A protein and the small-molecule ligand that binds it are described below.
Small molecule (SMILES): CNS(=O)(=O)Nc1cccc(-n2c(=O)n(C3CC3)c(=O)c3c(Nc4ccc(I)cc4F)n(C)c(=O)c(C)c32)c1

Sequence of chain 1.A:
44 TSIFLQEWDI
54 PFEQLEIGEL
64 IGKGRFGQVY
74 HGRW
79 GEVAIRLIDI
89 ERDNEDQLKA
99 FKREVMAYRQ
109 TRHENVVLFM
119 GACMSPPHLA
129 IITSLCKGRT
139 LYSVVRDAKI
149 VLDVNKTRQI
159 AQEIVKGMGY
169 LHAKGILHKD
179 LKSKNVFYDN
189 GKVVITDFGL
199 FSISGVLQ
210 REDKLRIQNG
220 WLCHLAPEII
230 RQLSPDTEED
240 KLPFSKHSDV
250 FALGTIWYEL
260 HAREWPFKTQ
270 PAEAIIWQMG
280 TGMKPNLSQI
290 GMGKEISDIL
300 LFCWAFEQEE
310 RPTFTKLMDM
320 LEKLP

Binding-site contacts:
Ligand atom I28 contacts residue LEU109 of chain 1.B at 3.8 Å.
Ligand atom F31 contacts residue ASP199 of chain 1.B at 2.6 Å.
Ligand atom N23 contacts residue ILE132 of chain 1.B at 3.3 Å.
Ligand atom C16 contacts residue LYS88 of chain 1.B at 3.1 Å.
Ligand atom C33 contacts residue VAL202 of chain 1.B at 3.5 Å (hydrophobic).
Ligand atom C18 contacts residue ANP1 of chain 1.E at 3.2 Å.
Ligand atom C10 contacts residue ASP181 of chain 1.B at 3.6 Å.
Ligand atom C30 contacts residue ASP199 of chain 1.B at 3.1 Å.
Ligand atom O35 contacts residue VAL202 of chain 1.B at 3.0 Å (h-bond).
Ligand atom C29 contacts residue ASP199 of chain 1.B at 3.4 Å.
Ligand atom C16 contacts residue ASP199 of chain 1.B at 3.6 Å.
Ligand atom N32 contacts residue LEU206 of chain 1.B at 3.6 Å.
Ligand atom O14 contacts residue ASP181 of chain 1.B at 3.3 Å (salt-bridge).
Ligand atom C30 contacts residue ILE132 of chain 1.B at 3.8 Å (hydrophobic).
Ligand atom C26 contacts residue LEU109 of chain 1.B at 3.3 Å (hydrophobic).
Ligand atom F31 contacts residue LYS88 of chain 1.B at 3.4 Å.
Ligand atom C09 contacts residue ARG180 of chain 1.B at 3.7 Å.
Ligand atom O05 contacts residue PRO270 of chain 1.A at 3.2 Å.
Ligand atom C22 contacts residue LEU206 of chain 1.B at 3.7 Å (hydrophobic).
Ligand atom O35 contacts residue GLY201 of chain 1.B at 3.6 Å.
Ligand atom O35 contacts residue PHE200 of chain 1.B at 3.6 Å.
Ligand atom C33 contacts residue LEU106 of chain 1.B at 3.5 Å (hydrophobic).
Ligand atom O04 contacts residue ARG225 of chain 1.B at 3.2 Å (salt-bridge).
Ligand atom C33 contacts residue LEU206 of chain 1.B at 3.7 Å (hydrophobic).
Ligand atom O20 contacts residue LYS88 of chain 1.B at 3.5 Å (salt-bridge).
Ligand atom C24 contacts residue ILE132 of chain 1.B at 3.5 Å (hydrophobic).
Ligand atom C17 contacts residue LYS88 of chain 1.B at 3.3 Å.
Ligand atom C34 contacts residue VAL202 of chain 1.B at 3.7 Å (hydrophobic).
Ligand atom I28 contacts residue VAL118 of chain 1.B at 3.4 Å.
Ligand atom O20 contacts residue ASP199 of chain 1.B at 3.4 Å (salt-bridge).
Ligand atom N32 contacts residue PHE200 of chain 1.B at 3.6 Å (h-bond).
Ligand atom N02 contacts residue ARG225 of chain 1.B at 3.7 Å.
Ligand atom C36 contacts residue PHE200 of chain 1.B at 3.6 Å (hydrophobic).
Ligand atom O35 contacts residue SER203 of chain 1.B at 2.9 Å (h-bond).
Ligand atom C37 contacts residue GLY201 of chain 1.B at 3.3 Å.
Ligand atom C09 contacts residue ASP181 of chain 1.B at 3.4 Å.
Ligand atom C37 contacts residue ILE207 of chain 1.B at 3.5 Å (hydrophobic).
Ligand atom C29 contacts residue MET134 of chain 1.B at 3.6 Å (hydrophobic).
Ligand atom C18 contacts residue LYS88 of chain 1.B at 3.4 Å.
Ligand atom C34 contacts residue PHE200 of chain 1.B at 3.4 Å (hydrophobic).

Sequence of chain 1.B:
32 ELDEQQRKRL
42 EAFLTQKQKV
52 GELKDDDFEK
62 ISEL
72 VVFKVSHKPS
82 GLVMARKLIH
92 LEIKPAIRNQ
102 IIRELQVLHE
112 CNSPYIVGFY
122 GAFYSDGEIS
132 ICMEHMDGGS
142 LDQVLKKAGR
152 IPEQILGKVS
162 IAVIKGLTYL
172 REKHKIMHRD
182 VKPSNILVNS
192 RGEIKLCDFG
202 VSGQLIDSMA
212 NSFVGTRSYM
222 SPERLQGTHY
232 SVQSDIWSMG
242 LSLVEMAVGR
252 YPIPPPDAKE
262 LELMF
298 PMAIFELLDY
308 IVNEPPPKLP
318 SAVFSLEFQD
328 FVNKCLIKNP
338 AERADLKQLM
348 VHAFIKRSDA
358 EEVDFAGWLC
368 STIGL